Binding-site contacts:
Ligand atom O17 contacts residue LEU142 of chain 1.A at 4.0 Å.
Ligand atom C9 contacts residue VAL26 of chain 1.A at 3.8 Å (hydrophobic).
Ligand atom C8 contacts residue ASN140 of chain 1.A at 3.9 Å.
Ligand atom N16 contacts residue HIS92 of chain 1.A at 3.7 Å.
Ligand atom C4 contacts residue ALA39 of chain 1.A at 3.7 Å (hydrophobic).
Ligand atom N16 contacts residue PHE90 of chain 1.A at 3.5 Å.
Ligand atom C5 contacts residue PHE88 of chain 1.A at 3.7 Å (hydrophobic).
Ligand atom C12 contacts residue ALA39 of chain 1.A at 3.7 Å (hydrophobic).
Ligand atom N2 contacts residue ALA39 of chain 1.A at 3.6 Å.
Ligand atom C14 contacts residue LEU142 of chain 1.A at 3.7 Å (hydrophobic).
Ligand atom C10 contacts residue ASP153 of chain 1.A at 3.0 Å.
Ligand atom N2 contacts residue PHE90 of chain 1.A at 3.7 Å.
Ligand atom C13 contacts residue LEU142 of chain 1.A at 3.6 Å (hydrophobic).
Ligand atom N16 contacts residue GLN93 of chain 1.A at 4.0 Å.
Ligand atom N15 contacts residue LEU91 of chain 1.A at 2.3 Å (h-bond).
Ligand atom C3 contacts residue ALA39 of chain 1.A at 3.4 Å (hydrophobic).
Ligand atom C14 contacts residue ILE18 of chain 1.A at 4.0 Å (hydrophobic).
Ligand atom C7 contacts residue ASP153 of chain 1.A at 3.9 Å.
Ligand atom N1 contacts residue GLU89 of chain 1.A at 3.8 Å.
Ligand atom N2 contacts residue GLU89 of chain 1.A at 2.8 Å (salt-bridge).
Ligand atom N1 contacts residue ALA39 of chain 1.A at 4.0 Å.
Ligand atom N1 contacts residue LEU142 of chain 1.A at 3.6 Å.
Ligand atom C4 contacts residue LEU142 of chain 1.A at 3.7 Å (hydrophobic).
Ligand atom N1 contacts residue PHE90 of chain 1.A at 3.6 Å.
Ligand atom C8 contacts residue GLN139 of chain 1.A at 3.9 Å.
Ligand atom C14 contacts residue LEU91 of chain 1.A at 3.4 Å (hydrophobic).
Ligand atom N2 contacts residue LEU91 of chain 1.A at 3.4 Å (h-bond).
Ligand atom C4 contacts residue GLU89 of chain 1.A at 3.9 Å.
Ligand atom N16 contacts residue LEU91 of chain 1.A at 3.0 Å (h-bond).
Ligand atom N2 contacts residue LEU142 of chain 1.A at 3.3 Å.
Ligand atom C12 contacts residue LEU142 of chain 1.A at 3.5 Å (hydrophobic).
Ligand atom N1 contacts residue LEU91 of chain 1.A at 2.8 Å (h-bond).
Ligand atom C4 contacts residue PHE88 of chain 1.A at 3.3 Å (hydrophobic).
Ligand atom O17 contacts residue ILE18 of chain 1.A at 3.0 Å.
Ligand atom C4 contacts residue VAL72 of chain 1.A at 3.8 Å (hydrophobic).
Ligand atom N15 contacts residue PHE90 of chain 1.A at 3.5 Å.
Ligand atom C3 contacts residue GLU89 of chain 1.A at 3.7 Å.
Ligand atom C3 contacts residue LEU142 of chain 1.A at 3.2 Å (hydrophobic).
Ligand atom C8 contacts residue ASP153 of chain 1.A at 3.6 Å.
Ligand atom C13 contacts residue LEU91 of chain 1.A at 3.8 Å (hydrophobic).

The protein below binds the small molecule below.
Small molecule (SMILES): CC(C)(C)[C@@H]1CCc2[nH]nc(C(=O)NN)c2C1

Sequence of chain 1.A:
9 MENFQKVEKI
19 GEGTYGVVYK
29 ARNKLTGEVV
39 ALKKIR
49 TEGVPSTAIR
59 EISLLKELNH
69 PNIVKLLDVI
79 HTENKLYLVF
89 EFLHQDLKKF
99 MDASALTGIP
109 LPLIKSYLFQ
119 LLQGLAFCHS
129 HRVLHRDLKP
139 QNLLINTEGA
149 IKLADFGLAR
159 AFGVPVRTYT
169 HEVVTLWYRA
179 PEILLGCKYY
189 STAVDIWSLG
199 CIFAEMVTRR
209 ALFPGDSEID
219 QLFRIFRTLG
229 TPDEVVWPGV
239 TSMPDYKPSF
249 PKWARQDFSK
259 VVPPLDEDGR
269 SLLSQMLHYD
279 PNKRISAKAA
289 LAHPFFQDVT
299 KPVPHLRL